Binding-site contacts:
Ligand atom O5 contacts residue ASN289 of chain 3.A at 2.4 Å (h-bond).
Ligand atom C1 contacts residue ASN289 of chain 3.A at 1.4 Å.
Ligand atom C2 contacts residue ASN289 of chain 3.A at 2.4 Å.
Ligand atom C8 contacts residue HIS278 of chain 3.A at 3.6 Å.
Ligand atom C5 contacts residue ASN289 of chain 3.A at 3.6 Å.
Ligand atom C7 contacts residue ASN289 of chain 3.A at 3.5 Å.
Ligand atom N2 contacts residue ASN289 of chain 3.A at 2.8 Å (h-bond).
Ligand atom O7 contacts residue ASN289 of chain 3.A at 3.8 Å.
Ligand atom C3 contacts residue ASN289 of chain 3.A at 3.8 Å.
Ligand atom C4 contacts residue ASN289 of chain 3.A at 4.2 Å.

Sequence of chain 3.A:
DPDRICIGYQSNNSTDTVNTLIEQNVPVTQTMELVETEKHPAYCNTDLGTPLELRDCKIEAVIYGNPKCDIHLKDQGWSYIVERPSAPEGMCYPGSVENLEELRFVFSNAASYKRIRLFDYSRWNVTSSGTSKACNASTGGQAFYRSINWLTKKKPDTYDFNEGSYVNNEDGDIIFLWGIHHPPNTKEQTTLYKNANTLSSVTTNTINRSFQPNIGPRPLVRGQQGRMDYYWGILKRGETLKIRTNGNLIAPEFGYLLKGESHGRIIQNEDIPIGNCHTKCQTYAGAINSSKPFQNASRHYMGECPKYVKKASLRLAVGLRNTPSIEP

A protein and the small-molecule ligand that binds it are described below.
Small molecule (SMILES): CC(=O)N[C@H]1[C@H](O[C@H]2[C@H](O)[C@@H](NC(C)=O)CO[C@@H]2CO)O[C@H](CO)[C@@H](O)[C@@H]1O